Binding-site contacts:
Ligand atom O2 contacts residue BMA3 of chain 1.B at 2.5 Å (h-bond).
Ligand atom O5 contacts residue BMA3 of chain 1.B at 3.0 Å (h-bond).
Ligand atom C3 contacts residue BMA3 of chain 1.B at 4.4 Å.
Ligand atom C5 contacts residue BMA3 of chain 1.B at 4.3 Å.
Ligand atom C2 contacts residue BMA3 of chain 1.B at 3.1 Å.
Ligand atom C1 contacts residue BMA3 of chain 1.B at 2.8 Å.

This small molecule binds to this protein.
Small molecule (SMILES): OC[C@H]1O[C@@H](O)[C@@H](O)[C@@H](O)[C@@H]1O